Sequence of chain 1.G:
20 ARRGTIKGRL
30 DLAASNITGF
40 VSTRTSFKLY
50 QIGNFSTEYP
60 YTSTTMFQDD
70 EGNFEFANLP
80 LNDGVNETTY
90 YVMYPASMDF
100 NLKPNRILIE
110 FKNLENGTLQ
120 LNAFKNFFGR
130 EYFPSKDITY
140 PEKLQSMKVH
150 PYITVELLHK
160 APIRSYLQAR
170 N

The small molecule below binds the protein below.
Small molecule (SMILES): CC(=O)N[C@@H]1[C@@H](O)[C@H](O)[C@@H](CO)O[C@H]1O

Binding-site contacts:
Ligand atom C5 contacts residue ASN115 of chain 1.G at 3.6 Å.
Ligand atom O3 contacts residue LEU113 of chain 1.G at 4.2 Å.
Ligand atom O5 contacts residue ASN115 of chain 1.G at 2.4 Å (h-bond).
Ligand atom O5 contacts residue THR117 of chain 1.G at 3.9 Å.
Ligand atom C1 contacts residue ASN115 of chain 1.G at 1.5 Å.
Ligand atom C5 contacts residue THR117 of chain 1.G at 4.3 Å.
Ligand atom C4 contacts residue ASN115 of chain 1.G at 4.3 Å.
Ligand atom C3 contacts residue ASN115 of chain 1.G at 3.9 Å.
Ligand atom C7 contacts residue ASN115 of chain 1.G at 4.0 Å.
Ligand atom O7 contacts residue LEU113 of chain 1.G at 3.9 Å.
Ligand atom N2 contacts residue ASN115 of chain 1.G at 3.0 Å (h-bond).
Ligand atom O7 contacts residue ASN115 of chain 1.G at 4.3 Å.
Ligand atom C6 contacts residue THR117 of chain 1.G at 4.1 Å.
Ligand atom C2 contacts residue ASN115 of chain 1.G at 2.6 Å.
Ligand atom C4 contacts residue THR117 of chain 1.G at 4.2 Å.